The small molecule below binds the protein below.
Small molecule (SMILES): C[C@H](NC(=O)[C@H](CC1=CN=C2C=CC=CC12)NC(=O)[C@H](COP(=O)(O)O)NC(=O)[C@H](CO)NC(=O)[C@@H]1CCCN1C(=O)[C@@H](N)CCCN=C(N)N)C(=O)N[C@H](C=O)CCC(N)=O

Sequence of chain 1.A:
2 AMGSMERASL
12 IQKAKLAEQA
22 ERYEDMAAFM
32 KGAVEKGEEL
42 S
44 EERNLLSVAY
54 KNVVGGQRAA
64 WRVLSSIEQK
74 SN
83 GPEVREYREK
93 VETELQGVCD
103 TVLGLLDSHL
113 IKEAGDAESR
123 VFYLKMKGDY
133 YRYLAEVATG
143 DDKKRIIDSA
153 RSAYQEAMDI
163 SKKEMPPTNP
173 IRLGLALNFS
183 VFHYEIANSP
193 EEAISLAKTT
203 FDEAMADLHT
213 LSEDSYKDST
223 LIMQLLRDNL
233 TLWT

Binding-site contacts:
Ligand atom CD2 contacts residue TL81 of chain 1.C at 3.6 Å.
Ligand atom CA contacts residue ASN180 of chain 1.A at 3.5 Å.
Ligand atom CA contacts residue LEU234 of chain 1.A at 3.8 Å (hydrophobic).
Ligand atom CE3 contacts residue LYS54 of chain 1.A at 3.6 Å.
Ligand atom CB contacts residue ASN231 of chain 1.A at 3.7 Å.
Ligand atom CZ3 contacts residue LYS54 of chain 1.A at 3.6 Å.
Ligand atom N contacts residue ASN231 of chain 1.A at 2.8 Å (h-bond).
Ligand atom O3P contacts residue TYR135 of chain 1.A at 2.6 Å (h-bond).
Ligand atom CB contacts residue ASN180 of chain 1.A at 3.4 Å.
Ligand atom O contacts residue ASN231 of chain 1.A at 2.8 Å (h-bond).
Ligand atom O2P contacts residue ARG61 of chain 1.A at 2.9 Å (salt-bridge).
Ligand atom C contacts residue ASN231 of chain 1.A at 3.6 Å.
Ligand atom O3P contacts residue ARG134 of chain 1.A at 2.9 Å (salt-bridge).
Ligand atom O contacts residue LEU234 of chain 1.A at 3.6 Å.
Ligand atom N contacts residue LEU179 of chain 1.A at 3.4 Å.
Ligand atom C contacts residue LEU179 of chain 1.A at 3.6 Å (hydrophobic).
Ligand atom N contacts residue GLU187 of chain 1.A at 3.5 Å (salt-bridge).
Ligand atom CA contacts residue ASN231 of chain 1.A at 3.7 Å.
Ligand atom O contacts residue LYS54 of chain 1.A at 3.0 Å (salt-bridge).
Ligand atom CA contacts residue LEU179 of chain 1.A at 3.5 Å (hydrophobic).
Ligand atom O1P contacts residue ARG61 of chain 1.A at 2.9 Å (salt-bridge).
Ligand atom O1P contacts residue ARG134 of chain 1.A at 2.9 Å (salt-bridge).
Ligand atom CB contacts residue ASN180 of chain 1.A at 3.6 Å.
Ligand atom CA contacts residue ASN231 of chain 1.A at 3.5 Å.
Ligand atom CZ2 contacts residue TL81 of chain 1.C at 3.4 Å.
Ligand atom C contacts residue ASN231 of chain 1.A at 3.8 Å.
Ligand atom CB contacts residue TRP235 of chain 1.A at 3.5 Å (hydrophobic).
Ligand atom CB contacts residue ASN231 of chain 1.A at 3.4 Å.
Ligand atom CE2 contacts residue TL81 of chain 1.C at 3.7 Å.
Ligand atom C contacts residue ASN180 of chain 1.A at 3.5 Å.
Ligand atom CA contacts residue ASN180 of chain 1.A at 3.7 Å.
Ligand atom CH2 contacts residue TL81 of chain 1.C at 3.6 Å.
Ligand atom CZ3 contacts residue TL81 of chain 1.C at 3.6 Å.
Ligand atom CD contacts residue GLU187 of chain 1.A at 3.1 Å.
Ligand atom NE1 contacts residue TL81 of chain 1.C at 3.5 Å.
Ligand atom O contacts residue LEU179 of chain 1.A at 3.6 Å.
Ligand atom O contacts residue VAL183 of chain 1.A at 3.4 Å.
Ligand atom CD1 contacts residue TL81 of chain 1.C at 3.7 Å.
Ligand atom P contacts residue ARG61 of chain 1.A at 3.7 Å.
Ligand atom N contacts residue ASN180 of chain 1.A at 2.7 Å (h-bond).